Binding-site contacts:
Ligand atom S2 contacts residue THR198 of chain 1.A at 3.8 Å.
Ligand atom C3 contacts residue HIS91 of chain 1.A at 3.7 Å.
Ligand atom CL1 contacts residue VAL119 of chain 1.A at 3.9 Å.
Ligand atom O17 contacts residue PRO200 of chain 1.A at 3.9 Å.
Ligand atom N1 contacts residue HIS93 of chain 1.A at 3.4 Å (h-bond).
Ligand atom S2 contacts residue ZN1 of chain 1.E at 3.0 Å.
Ligand atom N14 contacts residue THR199 of chain 1.A at 2.9 Å (h-bond).
Ligand atom C6 contacts residue LEU197 of chain 1.A at 3.7 Å (hydrophobic).
Ligand atom C16 contacts residue HIS66 of chain 1.A at 3.9 Å.
Ligand atom O4 contacts residue TRP208 of chain 1.A at 3.7 Å.
Ligand atom C15 contacts residue THR199 of chain 1.A at 3.8 Å.
Ligand atom O5 contacts residue TRP208 of chain 1.A at 3.5 Å.
Ligand atom CL1 contacts residue LEU197 of chain 1.A at 3.7 Å.
Ligand atom C22 contacts residue ALA129 of chain 1.A at 3.5 Å (hydrophobic).
Ligand atom C22 contacts residue SER130 of chain 1.A at 3.5 Å.
Ligand atom O4 contacts residue ZN1 of chain 1.E at 3.0 Å.
Ligand atom N1 contacts residue THR198 of chain 1.A at 2.8 Å (h-bond).
Ligand atom O4 contacts residue VAL141 of chain 1.A at 3.8 Å.
Ligand atom S18 contacts residue GLN89 of chain 1.A at 3.7 Å.
Ligand atom S2 contacts residue HIS117 of chain 1.A at 3.9 Å.
Ligand atom C12 contacts residue THR199 of chain 1.A at 3.8 Å.
Ligand atom O4 contacts residue HIS91 of chain 1.A at 3.4 Å.
Ligand atom C12 contacts residue GLN89 of chain 1.A at 3.9 Å.
Ligand atom CL1 contacts residue VAL141 of chain 1.A at 3.4 Å.
Ligand atom C16 contacts residue TRP4 of chain 1.A at 3.9 Å (hydrophobic).
Ligand atom N1 contacts residue HIS117 of chain 1.A at 3.3 Å (h-bond).
Ligand atom C21 contacts residue SER133 of chain 1.A at 3.7 Å.
Ligand atom N1 contacts residue HIS91 of chain 1.A at 3.2 Å (h-bond).
Ligand atom C10 contacts residue THR199 of chain 1.A at 3.7 Å.
Ligand atom C10 contacts residue HIS91 of chain 1.A at 3.5 Å.
Ligand atom C7 contacts residue LEU197 of chain 1.A at 3.8 Å (hydrophobic).
Ligand atom O5 contacts residue THR198 of chain 1.A at 2.9 Å (h-bond).
Ligand atom O4 contacts residue HIS117 of chain 1.A at 3.2 Å (h-bond).
Ligand atom C8 contacts residue GLN89 of chain 1.A at 3.8 Å.
Ligand atom N1 contacts residue ZN1 of chain 1.E at 1.9 Å.
Ligand atom C23 contacts residue ALA129 of chain 1.A at 3.9 Å (hydrophobic).
Ligand atom O5 contacts residue LEU197 of chain 1.A at 3.3 Å.
Ligand atom O13 contacts residue GLN89 of chain 1.A at 2.9 Å (h-bond).
Ligand atom C9 contacts residue THR199 of chain 1.A at 3.8 Å.
Ligand atom S2 contacts residue HIS91 of chain 1.A at 3.9 Å.

Sequence of chain 1.A:
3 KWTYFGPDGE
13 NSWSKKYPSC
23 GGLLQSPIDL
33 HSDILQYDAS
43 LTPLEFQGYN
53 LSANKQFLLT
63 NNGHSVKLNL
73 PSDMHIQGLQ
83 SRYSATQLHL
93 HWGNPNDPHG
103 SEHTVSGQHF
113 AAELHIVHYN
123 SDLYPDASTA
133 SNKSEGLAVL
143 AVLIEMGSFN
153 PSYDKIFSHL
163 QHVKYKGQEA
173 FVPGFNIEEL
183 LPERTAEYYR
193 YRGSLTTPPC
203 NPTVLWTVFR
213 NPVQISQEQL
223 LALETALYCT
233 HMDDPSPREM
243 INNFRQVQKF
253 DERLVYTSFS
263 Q

This protein binds this small molecule.
Small molecule (SMILES): NS(=O)(=O)c1cc(C(=O)NCCO)c(SC2CCCCC2)cc1Cl